Binding-site contacts:
Ligand atom N40 contacts residue PHE218 of chain 1.A at 3.3 Å.
Ligand atom N19 contacts residue CYS70 of chain 1.A at 3.8 Å.
Ligand atom O21 contacts residue ALA114 of chain 1.A at 3.3 Å.
Ligand atom O28 contacts residue ARG340 of chain 1.A at 3.7 Å.
Ligand atom C30 contacts residue VAL350 of chain 1.A at 3.6 Å (hydrophobic).
Ligand atom C02 contacts residue TYR209 of chain 1.A at 3.6 Å (hydrophobic).
Ligand atom O15 contacts residue VAL284 of chain 1.A at 3.7 Å.
Ligand atom O33 contacts residue ARG340 of chain 1.A at 3.8 Å.
Ligand atom C11 contacts residue HIS62 of chain 1.A at 3.0 Å.
Ligand atom C17 contacts residue HIS62 of chain 1.A at 3.5 Å.
Ligand atom S06 contacts residue PHE268 of chain 1.A at 3.0 Å (h-bond).
Ligand atom C01 contacts residue PHE268 of chain 1.A at 3.6 Å (hydrophobic).
Ligand atom O41 contacts residue PHE218 of chain 1.A at 3.7 Å.
Ligand atom N40 contacts residue MET212 of chain 1.A at 3.5 Å.
Ligand atom O36 contacts residue ARG340 of chain 1.A at 3.0 Å (salt-bridge).
Ligand atom C03 contacts residue GLN264 of chain 1.A at 3.7 Å.
Ligand atom O39 contacts residue ASN271 of chain 1.A at 3.7 Å.
Ligand atom C17 contacts residue ASN285 of chain 1.A at 3.5 Å.
Ligand atom C05 contacts residue GLN264 of chain 1.A at 3.4 Å.
Ligand atom O41 contacts residue TYR209 of chain 1.A at 3.2 Å.
Ligand atom C18 contacts residue ASN285 of chain 1.A at 3.7 Å.
Ligand atom O15 contacts residue ASN285 of chain 1.A at 3.0 Å (h-bond).
Ligand atom C01 contacts residue GLY208 of chain 1.A at 3.7 Å.
Ligand atom S12 contacts residue HIS62 of chain 1.A at 3.7 Å.
Ligand atom N16 contacts residue HIS62 of chain 1.A at 3.2 Å (h-bond).
Ligand atom C08 contacts residue MET215 of chain 1.A at 3.7 Å (hydrophobic).
Ligand atom O26 contacts residue ALA114 of chain 1.A at 3.7 Å.
Ligand atom C03 contacts residue PHE268 of chain 1.A at 3.5 Å (hydrophobic).
Ligand atom C32 contacts residue ARG340 of chain 1.A at 3.7 Å.
Ligand atom C07 contacts residue MET215 of chain 1.A at 3.6 Å (hydrophobic).
Ligand atom S06 contacts residue GLY267 of chain 1.A at 3.1 Å.
Ligand atom C02 contacts residue PHE268 of chain 1.A at 3.5 Å (hydrophobic).
Ligand atom O39 contacts residue MET215 of chain 1.A at 3.7 Å.
Ligand atom C07 contacts residue ASN271 of chain 1.A at 3.6 Å.
Ligand atom C01 contacts residue TYR209 of chain 1.A at 3.7 Å (hydrophobic).
Ligand atom C07 contacts residue MET212 of chain 1.A at 3.4 Å (hydrophobic).
Ligand atom S12 contacts residue VAL64 of chain 1.A at 3.7 Å.
Ligand atom O41 contacts residue MET212 of chain 1.A at 3.5 Å.
Ligand atom C09 contacts residue PHE218 of chain 1.A at 3.6 Å (hydrophobic).
Ligand atom C05 contacts residue PHE268 of chain 1.A at 3.6 Å (hydrophobic).

Sequence of chain 1.A:
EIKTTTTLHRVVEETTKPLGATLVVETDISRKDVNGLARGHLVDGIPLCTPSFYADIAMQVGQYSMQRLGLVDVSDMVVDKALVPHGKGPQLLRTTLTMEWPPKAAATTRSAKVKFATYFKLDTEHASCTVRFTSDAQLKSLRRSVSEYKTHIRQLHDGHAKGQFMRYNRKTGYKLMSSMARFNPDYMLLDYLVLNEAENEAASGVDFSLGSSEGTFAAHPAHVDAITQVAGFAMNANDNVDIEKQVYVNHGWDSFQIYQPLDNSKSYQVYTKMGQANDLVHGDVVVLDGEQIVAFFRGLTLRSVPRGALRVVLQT

This protein binds this small molecule.
Small molecule (SMILES): Cc1cc(CSCc2cc(CSCC(=O)NCCNC(=O)CCNC(=O)[C@H](O)C(C)(C)COP(=O)(O)O)no2)no1